This small molecule binds to this protein.
Small molecule (SMILES): CC(=O)N[C@@H]1[C@@H](O)[C@H](O)[C@@H](CO)O[C@H]1O

Sequence of chain 1.A:
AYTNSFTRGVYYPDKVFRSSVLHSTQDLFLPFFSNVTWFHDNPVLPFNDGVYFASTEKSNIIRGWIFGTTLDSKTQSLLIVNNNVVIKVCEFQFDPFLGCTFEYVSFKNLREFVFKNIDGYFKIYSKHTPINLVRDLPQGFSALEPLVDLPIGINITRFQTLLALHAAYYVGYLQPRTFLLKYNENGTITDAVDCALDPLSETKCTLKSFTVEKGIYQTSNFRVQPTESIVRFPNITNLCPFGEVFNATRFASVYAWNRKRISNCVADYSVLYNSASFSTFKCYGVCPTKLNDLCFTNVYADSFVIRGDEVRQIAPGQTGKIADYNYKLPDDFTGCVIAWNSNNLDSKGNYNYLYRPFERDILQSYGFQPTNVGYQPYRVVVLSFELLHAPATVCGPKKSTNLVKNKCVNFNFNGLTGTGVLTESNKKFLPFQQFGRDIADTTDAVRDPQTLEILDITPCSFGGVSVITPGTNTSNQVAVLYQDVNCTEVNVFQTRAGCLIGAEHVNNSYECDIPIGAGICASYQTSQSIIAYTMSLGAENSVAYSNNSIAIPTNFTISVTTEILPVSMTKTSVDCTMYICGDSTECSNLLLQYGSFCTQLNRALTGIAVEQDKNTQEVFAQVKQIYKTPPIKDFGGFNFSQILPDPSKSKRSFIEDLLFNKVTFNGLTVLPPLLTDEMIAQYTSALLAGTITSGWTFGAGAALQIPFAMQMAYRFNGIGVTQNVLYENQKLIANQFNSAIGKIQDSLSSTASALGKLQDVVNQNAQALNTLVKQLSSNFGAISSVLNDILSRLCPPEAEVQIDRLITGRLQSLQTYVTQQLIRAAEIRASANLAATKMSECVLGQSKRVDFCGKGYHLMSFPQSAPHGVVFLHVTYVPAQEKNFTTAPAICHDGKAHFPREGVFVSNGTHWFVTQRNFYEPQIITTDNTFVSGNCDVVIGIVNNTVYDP

Binding-site contacts:
Ligand atom C8 contacts residue ASN141 of chain 1.A at 3.7 Å.
Ligand atom C5 contacts residue ASN141 of chain 1.A at 3.8 Å.
Ligand atom C7 contacts residue ASN141 of chain 1.A at 3.1 Å.
Ligand atom C4 contacts residue ASN141 of chain 1.A at 4.3 Å.
Ligand atom N2 contacts residue ASN141 of chain 1.A at 2.9 Å (h-bond).
Ligand atom C1 contacts residue ASN141 of chain 1.A at 1.5 Å.
Ligand atom C2 contacts residue ASN141 of chain 1.A at 2.5 Å.
Ligand atom O5 contacts residue ASN141 of chain 1.A at 2.4 Å (h-bond).
Ligand atom O7 contacts residue ASN141 of chain 1.A at 3.0 Å (h-bond).
Ligand atom C3 contacts residue ASN141 of chain 1.A at 3.9 Å.
Ligand atom C1 contacts residue ASN144 of chain 1.A at 4.4 Å.